Sequence of chain 1.C:
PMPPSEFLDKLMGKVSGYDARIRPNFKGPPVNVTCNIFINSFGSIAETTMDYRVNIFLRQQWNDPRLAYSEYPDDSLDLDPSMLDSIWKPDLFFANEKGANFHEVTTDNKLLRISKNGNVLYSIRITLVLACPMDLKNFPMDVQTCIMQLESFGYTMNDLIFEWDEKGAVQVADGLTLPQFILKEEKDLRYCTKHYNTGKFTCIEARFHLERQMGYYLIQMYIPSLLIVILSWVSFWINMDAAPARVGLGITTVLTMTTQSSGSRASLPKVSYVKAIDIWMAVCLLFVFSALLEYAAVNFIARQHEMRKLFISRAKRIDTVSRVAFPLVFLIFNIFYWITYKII

Sequence of chain 1.B:
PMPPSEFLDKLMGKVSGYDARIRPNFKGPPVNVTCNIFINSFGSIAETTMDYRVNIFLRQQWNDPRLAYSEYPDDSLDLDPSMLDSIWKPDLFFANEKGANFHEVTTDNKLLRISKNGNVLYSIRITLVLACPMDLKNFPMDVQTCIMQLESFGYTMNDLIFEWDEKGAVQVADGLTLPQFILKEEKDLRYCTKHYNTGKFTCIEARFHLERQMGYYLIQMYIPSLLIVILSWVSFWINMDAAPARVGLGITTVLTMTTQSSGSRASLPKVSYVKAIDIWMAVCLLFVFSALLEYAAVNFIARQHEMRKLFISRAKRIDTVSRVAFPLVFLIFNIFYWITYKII

A protein and the small-molecule ligand that binds it are described below.
Small molecule (SMILES): NCCCC(=O)O

Binding-site contacts:
Ligand atom CB contacts residue PHE231 of chain 1.C at 4.2 Å (hydrophobic).
Ligand atom CD contacts residue PHE231 of chain 1.C at 4.2 Å (hydrophobic).
Ligand atom CG contacts residue PHE231 of chain 1.C at 3.9 Å (hydrophobic).
Ligand atom CD contacts residue PHE123 of chain 1.C at 3.9 Å (hydrophobic).
Ligand atom O contacts residue ARG89 of chain 1.B at 3.6 Å.
Ligand atom O contacts residue PHE87 of chain 1.B at 4.1 Å.
Ligand atom CD contacts residue TYR226 of chain 1.C at 4.2 Å (hydrophobic).
Ligand atom CG contacts residue LEU141 of chain 1.B at 4.2 Å (hydrophobic).
Ligand atom C contacts residue THR228 of chain 1.C at 4.2 Å.
Ligand atom N contacts residue TYR226 of chain 1.C at 3.6 Å.
Ligand atom CD contacts residue GLU181 of chain 1.C at 4.2 Å.
Ligand atom OXT contacts residue PHE231 of chain 1.C at 4.2 Å.
Ligand atom OXT contacts residue THR228 of chain 1.C at 3.2 Å (h-bond).
Ligand atom N contacts residue PHE87 of chain 1.B at 4.4 Å.
Ligand atom C contacts residue SER153 of chain 1.B at 3.6 Å.
Ligand atom CB contacts residue PHE87 of chain 1.B at 3.7 Å (hydrophobic).
Ligand atom CB contacts residue TYR226 of chain 1.C at 3.9 Å (hydrophobic).
Ligand atom N contacts residue SER182 of chain 1.C at 3.7 Å.
Ligand atom O contacts residue LEU141 of chain 1.B at 4.5 Å.
Ligand atom OXT contacts residue TYR226 of chain 1.C at 4.2 Å.
Ligand atom CB contacts residue PHE183 of chain 1.C at 4.2 Å (hydrophobic).
Ligand atom C contacts residue LEU141 of chain 1.B at 4.3 Å (hydrophobic).
Ligand atom CD contacts residue SER182 of chain 1.C at 3.5 Å.
Ligand atom N contacts residue PHE123 of chain 1.C at 3.3 Å.
Ligand atom C contacts residue PHE87 of chain 1.B at 4.4 Å (hydrophobic).
Ligand atom C contacts residue ARG89 of chain 1.B at 3.6 Å.
Ligand atom CD contacts residue PHE183 of chain 1.C at 3.8 Å (hydrophobic).
Ligand atom N contacts residue PHE231 of chain 1.C at 4.4 Å.
Ligand atom OXT contacts residue ARG89 of chain 1.B at 2.9 Å (salt-bridge).
Ligand atom O contacts residue SER153 of chain 1.B at 2.4 Å (h-bond).
Ligand atom N contacts residue GLU181 of chain 1.C at 2.8 Å (salt-bridge).
Ligand atom OXT contacts residue SER153 of chain 1.B at 4.3 Å.
Ligand atom CG contacts residue PHE183 of chain 1.C at 3.6 Å (hydrophobic).
Ligand atom O contacts residue PHE183 of chain 1.C at 4.3 Å.